Binding-site contacts:
Ligand atom C6 contacts residue TYR90 of chain 1.BA at 3.6 Å (hydrophobic).
Ligand atom C5 contacts residue VAL109 of chain 1.BA at 4.2 Å (hydrophobic).
Ligand atom C7 contacts residue ARG33 of chain 1.BA at 3.5 Å.
Ligand atom C4 contacts residue VAL109 of chain 1.BA at 3.9 Å (hydrophobic).
Ligand atom C2 contacts residue LEU29 of chain 1.BA at 3.4 Å (hydrophobic).
Ligand atom C13 contacts residue TYR150 of chain 1.BA at 3.1 Å (hydrophobic).
Ligand atom C13 contacts residue GLU17 of chain 1.BA at 3.8 Å.
Ligand atom C4 contacts residue LEU29 of chain 1.BA at 3.5 Å (hydrophobic).
Ligand atom O3 contacts residue ILE122 of chain 1.BA at 3.5 Å.
Ligand atom C12 contacts residue GLU16 of chain 1.BA at 2.9 Å.
Ligand atom C16 contacts residue ILE122 of chain 1.BA at 3.7 Å (hydrophobic).
Ligand atom C1 contacts residue ILE122 of chain 1.BA at 4.0 Å (hydrophobic).
Ligand atom C3 contacts residue VAL109 of chain 1.BA at 4.2 Å (hydrophobic).
Ligand atom C6 contacts residue LEU29 of chain 1.BA at 4.0 Å (hydrophobic).
Ligand atom C13 contacts residue GLU16 of chain 1.BA at 3.1 Å.
Ligand atom O2 contacts residue LYS14 of chain 1.BA at 3.0 Å (salt-bridge).
Ligand atom C11 contacts residue GLU16 of chain 1.BA at 3.5 Å.
Ligand atom O3 contacts residue GLU16 of chain 1.BA at 3.8 Å.
Ligand atom O1 contacts residue TYR150 of chain 1.BA at 3.2 Å.
Ligand atom C16 contacts residue GLU16 of chain 1.BA at 3.7 Å.
Ligand atom C13 contacts residue SER18 of chain 1.BA at 3.9 Å.
Ligand atom C15 contacts residue GLY120 of chain 1.BA at 3.8 Å.
Ligand atom C3 contacts residue LEU29 of chain 1.BA at 3.4 Å (hydrophobic).
Ligand atom C8 contacts residue ILE122 of chain 1.BA at 4.2 Å (hydrophobic).
Ligand atom C6 contacts residue ARG33 of chain 1.BA at 3.3 Å.
Ligand atom C1 contacts residue LEU29 of chain 1.BA at 3.8 Å (hydrophobic).
Ligand atom C7 contacts residue TYR90 of chain 1.BA at 3.7 Å (hydrophobic).
Ligand atom C6 contacts residue VAL109 of chain 1.BA at 3.8 Å (hydrophobic).
Ligand atom N contacts residue TYR150 of chain 1.BA at 4.1 Å.
Ligand atom C5 contacts residue ARG33 of chain 1.BA at 4.1 Å.
Ligand atom C12 contacts residue TYR150 of chain 1.BA at 3.1 Å (hydrophobic).
Ligand atom C10 contacts residue ILE122 of chain 1.BA at 3.8 Å (hydrophobic).
Ligand atom C14 contacts residue GLU17 of chain 1.BA at 3.6 Å.
Ligand atom N contacts residue ILE122 of chain 1.BA at 4.0 Å.
Ligand atom C9 contacts residue ILE122 of chain 1.BA at 3.8 Å (hydrophobic).
Ligand atom C15 contacts residue GLU16 of chain 1.BA at 3.7 Å.
Ligand atom C14 contacts residue GLU16 of chain 1.BA at 3.4 Å.
Ligand atom C14 contacts residue LEU25 of chain 1.BA at 4.2 Å (hydrophobic).
Ligand atom C14 contacts residue SER18 of chain 1.BA at 3.8 Å.
Ligand atom C5 contacts residue LEU29 of chain 1.BA at 4.1 Å (hydrophobic).

A protein and the small-molecule ligand that binds it are described below.
Small molecule (SMILES): O=S(=O)(O)c1cccc2cccc(Nc3ccccc3)c12

Sequence of chain 1.BA:
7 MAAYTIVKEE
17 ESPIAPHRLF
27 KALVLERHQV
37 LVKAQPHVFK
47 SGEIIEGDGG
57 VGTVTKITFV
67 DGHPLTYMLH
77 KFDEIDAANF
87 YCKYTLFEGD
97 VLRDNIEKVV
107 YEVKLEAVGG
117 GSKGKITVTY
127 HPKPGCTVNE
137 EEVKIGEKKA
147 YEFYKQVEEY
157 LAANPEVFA